This protein binds this small molecule.
Small molecule (SMILES): CC(=O)N[C@H]1[C@H](O[C@H]2[C@H](O)[C@@H](NC(C)=O)CO[C@@H]2CO)O[C@H](CO)[C@@H](O[C@@H]2O[C@H](CO[C@H]3O[C@H](CO)[C@@H](O)[C@H](O)[C@@H]3O)[C@@H](O)[C@H](O[C@H]3O[C@H](CO)[C@@H](O)[C@H](O)[C@@H]3O)[C@@H]2O)[C@@H]1O

Sequence of chain 1.D:
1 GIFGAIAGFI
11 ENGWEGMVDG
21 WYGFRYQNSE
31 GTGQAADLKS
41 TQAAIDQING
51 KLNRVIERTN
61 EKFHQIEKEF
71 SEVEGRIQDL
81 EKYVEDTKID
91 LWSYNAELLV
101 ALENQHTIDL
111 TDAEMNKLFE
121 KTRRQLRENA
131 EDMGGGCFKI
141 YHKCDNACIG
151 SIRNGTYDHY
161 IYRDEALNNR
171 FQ

Sequence of chain 1.C:
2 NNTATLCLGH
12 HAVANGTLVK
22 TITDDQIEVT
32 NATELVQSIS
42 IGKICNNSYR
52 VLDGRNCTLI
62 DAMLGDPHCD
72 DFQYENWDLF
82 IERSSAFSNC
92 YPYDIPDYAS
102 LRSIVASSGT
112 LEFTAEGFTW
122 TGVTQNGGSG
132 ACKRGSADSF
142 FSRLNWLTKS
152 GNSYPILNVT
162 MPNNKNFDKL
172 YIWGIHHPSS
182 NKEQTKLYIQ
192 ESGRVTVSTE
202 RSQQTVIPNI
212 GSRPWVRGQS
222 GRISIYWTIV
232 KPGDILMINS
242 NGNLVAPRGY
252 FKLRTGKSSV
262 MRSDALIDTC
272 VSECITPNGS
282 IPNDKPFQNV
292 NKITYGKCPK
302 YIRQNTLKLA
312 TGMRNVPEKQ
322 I

Binding-site contacts:
Ligand atom C3 contacts residue VAL291 of chain 1.C at 4.2 Å (hydrophobic).
Ligand atom C5 contacts residue ASN292 of chain 1.C at 3.9 Å.
Ligand atom C8 contacts residue ASN279 of chain 1.C at 3.4 Å.
Ligand atom C2 contacts residue VAL291 of chain 1.C at 4.0 Å (hydrophobic).
Ligand atom C1 contacts residue ASN279 of chain 1.C at 1.4 Å.
Ligand atom O5 contacts residue ASN279 of chain 1.C at 2.4 Å (h-bond).
Ligand atom C1 contacts residue VAL291 of chain 1.C at 3.7 Å (hydrophobic).
Ligand atom O7 contacts residue ASN279 of chain 1.C at 4.1 Å.
Ligand atom O7 contacts residue SER39 of chain 1.C at 4.2 Å.
Ligand atom O7 contacts residue VAL291 of chain 1.C at 4.2 Å.
Ligand atom O5 contacts residue ASN292 of chain 1.C at 3.8 Å.
Ligand atom C2 contacts residue ASN279 of chain 1.C at 2.4 Å.
Ligand atom C8 contacts residue GLU69 of chain 1.D at 3.5 Å.
Ligand atom C1 contacts residue ASN292 of chain 1.C at 3.9 Å.
Ligand atom N2 contacts residue VAL291 of chain 1.C at 3.6 Å (h-bond).
Ligand atom C4 contacts residue ASN279 of chain 1.C at 4.3 Å.
Ligand atom C5 contacts residue ASN279 of chain 1.C at 3.6 Å.
Ligand atom C6 contacts residue ASN292 of chain 1.C at 4.3 Å.
Ligand atom C3 contacts residue ASN279 of chain 1.C at 3.8 Å.
Ligand atom N2 contacts residue ASN279 of chain 1.C at 2.7 Å (h-bond).
Ligand atom C7 contacts residue ASN279 of chain 1.C at 3.2 Å.